A protein and the small-molecule ligand that binds it are described below.
Small molecule (SMILES): C[Si]1(C)C[Si](C)(C)c2cc(C3(c4ccc(C(=O)O)cc4)OCCO3)ccc21

Sequence of chain 1.C:
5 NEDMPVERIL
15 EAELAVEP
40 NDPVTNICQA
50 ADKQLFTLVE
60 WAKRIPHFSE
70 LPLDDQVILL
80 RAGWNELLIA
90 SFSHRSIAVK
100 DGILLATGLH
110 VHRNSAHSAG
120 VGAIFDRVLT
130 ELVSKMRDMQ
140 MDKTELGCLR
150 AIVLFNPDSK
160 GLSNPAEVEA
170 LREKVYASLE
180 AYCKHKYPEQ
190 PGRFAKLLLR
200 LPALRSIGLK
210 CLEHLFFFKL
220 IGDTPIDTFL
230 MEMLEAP

Binding-site contacts:
Ligand atom O2 contacts residue ARG94 of chain 1.C at 3.6 Å.
Ligand atom C9 contacts residue ILE46 of chain 1.C at 3.9 Å (hydrophobic).
Ligand atom C14 contacts residue TRP83 of chain 1.C at 3.8 Å (hydrophobic).
Ligand atom C20 contacts residue PHE91 of chain 1.C at 3.9 Å (hydrophobic).
Ligand atom O2 contacts residue LEU104 of chain 1.C at 3.7 Å.
Ligand atom C12 contacts residue ILE46 of chain 1.C at 3.7 Å (hydrophobic).
Ligand atom C10 contacts residue CYS210 of chain 1.C at 3.8 Å (hydrophobic).
Ligand atom O1 contacts residue GLN53 of chain 1.C at 3.5 Å.
Ligand atom C9 contacts residue CYS210 of chain 1.C at 3.7 Å (hydrophobic).
Ligand atom C11 contacts residue ILE46 of chain 1.C at 3.8 Å (hydrophobic).
Ligand atom C22 contacts residue ARG94 of chain 1.C at 3.5 Å.
Ligand atom O2 contacts residue ALA49 of chain 1.C at 3.2 Å.
Ligand atom C14 contacts residue ASN84 of chain 1.C at 3.4 Å.
Ligand atom C2 contacts residue ILE102 of chain 1.C at 3.8 Å (hydrophobic).
Ligand atom C15 contacts residue ILE88 of chain 1.C at 3.7 Å (hydrophobic).
Ligand atom C21 contacts residue LEU87 of chain 1.C at 3.6 Å (hydrophobic).
Ligand atom C17 contacts residue ILE46 of chain 1.C at 3.6 Å (hydrophobic).
Ligand atom C15 contacts residue ASN84 of chain 1.C at 3.2 Å.
Ligand atom O1 contacts residue PHE91 of chain 1.C at 3.5 Å.
Ligand atom O1 contacts residue ALA105 of chain 1.C at 3.9 Å.
Ligand atom C5 contacts residue PHE217 of chain 1.C at 3.7 Å (hydrophobic).
Ligand atom C8 contacts residue CYS210 of chain 1.C at 3.7 Å (hydrophobic).
Ligand atom C7 contacts residue ILE46 of chain 1.C at 3.6 Å (hydrophobic).
Ligand atom C17 contacts residue PHE91 of chain 1.C at 3.6 Å (hydrophobic).
Ligand atom C16 contacts residue PHE91 of chain 1.C at 3.7 Å (hydrophobic).
Ligand atom O3 contacts residue ALA50 of chain 1.C at 3.3 Å.
Ligand atom C19 contacts residue PHE91 of chain 1.C at 3.7 Å (hydrophobic).
Ligand atom C22 contacts residue GLN53 of chain 1.C at 3.8 Å.
Ligand atom C18 contacts residue PHE91 of chain 1.C at 3.5 Å (hydrophobic).
Ligand atom C2 contacts residue PHE124 of chain 1.C at 3.9 Å (hydrophobic).
Ligand atom O4 contacts residue PHE91 of chain 1.C at 3.6 Å.
Ligand atom O2 contacts residue ALA105 of chain 1.C at 3.1 Å (h-bond).
Ligand atom C15 contacts residue CYS210 of chain 1.C at 3.7 Å (hydrophobic).
Ligand atom C8 contacts residue ILE46 of chain 1.C at 3.6 Å (hydrophobic).
Ligand atom C5 contacts residue HIS213 of chain 1.C at 3.5 Å.
Ligand atom C18 contacts residue LEU104 of chain 1.C at 3.9 Å (hydrophobic).
Ligand atom O4 contacts residue ILE88 of chain 1.C at 3.4 Å.
Ligand atom C6 contacts residue ILE46 of chain 1.C at 3.7 Å (hydrophobic).
Ligand atom C1 contacts residue VAL127 of chain 1.C at 3.6 Å (hydrophobic).
Ligand atom O1 contacts residue ARG94 of chain 1.C at 2.8 Å (salt-bridge).